Binding-site contacts:
Ligand atom C7 contacts residue ASP535 of chain 1.E at 3.6 Å.
Ligand atom OP1 contacts residue GLU14 of chain 1.E at 3.7 Å.
Ligand atom C5' contacts residue PRO129 of chain 1.E at 3.2 Å (hydrophobic).
Ligand atom OP2 contacts residue TYR148 of chain 1.E at 3.6 Å (h-bond).
Ligand atom C3' contacts residue PRO129 of chain 1.E at 3.8 Å (hydrophobic).
Ligand atom N3 contacts residue LEU567 of chain 1.E at 3.6 Å.
Ligand atom C2 contacts residue ASN62 of chain 1.E at 3.4 Å.
Ligand atom OP1 contacts residue ALA531 of chain 1.E at 3.3 Å.
Ligand atom OP1 contacts residue GLY532 of chain 1.E at 2.8 Å (h-bond).
Ligand atom C6 contacts residue TYR148 of chain 1.E at 3.4 Å (hydrophobic).
Ligand atom C5 contacts residue TYR148 of chain 1.E at 3.5 Å (hydrophobic).
Ligand atom O5' contacts residue PHE13 of chain 1.E at 3.6 Å.
Ligand atom O4 contacts residue LYS538 of chain 1.E at 3.8 Å.
Ligand atom O2 contacts residue ASN62 of chain 1.E at 2.6 Å (h-bond).
Ligand atom O4' contacts residue ASN62 of chain 1.E at 2.8 Å (h-bond).
Ligand atom O2 contacts residue CYS530 of chain 1.E at 3.2 Å (h-bond).
Ligand atom O4' contacts residue PHE65 of chain 1.E at 3.5 Å.
Ligand atom C2' contacts residue TYR148 of chain 1.E at 3.8 Å (hydrophobic).
Ligand atom OP2 contacts residue VAL130 of chain 1.E at 2.8 Å (h-bond).
Ligand atom C6 contacts residue MET533 of chain 1.E at 3.8 Å (hydrophobic).
Ligand atom C4' contacts residue PHE65 of chain 1.E at 3.5 Å (hydrophobic).
Ligand atom O5' contacts residue PRO129 of chain 1.E at 3.9 Å.
Ligand atom N1 contacts residue ASN62 of chain 1.E at 3.5 Å (h-bond).
Ligand atom O2 contacts residue LYS529 of chain 1.E at 3.5 Å.
Ligand atom O2 contacts residue PHE65 of chain 1.E at 3.1 Å.
Ligand atom OP1 contacts residue HIS61 of chain 1.E at 3.3 Å.
Ligand atom C5' contacts residue GLU14 of chain 1.E at 3.5 Å.
Ligand atom O4 contacts residue VAL528 of chain 1.E at 3.0 Å (h-bond).
Ligand atom N1 contacts residue TYR148 of chain 1.E at 3.7 Å.
Ligand atom O2 contacts residue LEU567 of chain 1.E at 3.4 Å.
Ligand atom C1' contacts residue ASN62 of chain 1.E at 3.3 Å.
Ligand atom O3' contacts residue THR15 of chain 1.E at 2.8 Å (h-bond).
Ligand atom C4 contacts residue VAL528 of chain 1.E at 3.4 Å (hydrophobic).
Ligand atom N1 contacts residue LEU567 of chain 1.E at 3.6 Å.
Ligand atom C3' contacts residue THR15 of chain 1.E at 3.4 Å.
Ligand atom C2' contacts residue MET533 of chain 1.E at 3.4 Å (hydrophobic).
Ligand atom C2 contacts residue LEU567 of chain 1.E at 3.3 Å (hydrophobic).
Ligand atom OP2 contacts residue PRO129 of chain 1.E at 3.1 Å.
Ligand atom O3' contacts residue PRO129 of chain 1.E at 3.6 Å.
Ligand atom N3 contacts residue VAL528 of chain 1.E at 2.9 Å (h-bond).

Sequence of chain 1.E:
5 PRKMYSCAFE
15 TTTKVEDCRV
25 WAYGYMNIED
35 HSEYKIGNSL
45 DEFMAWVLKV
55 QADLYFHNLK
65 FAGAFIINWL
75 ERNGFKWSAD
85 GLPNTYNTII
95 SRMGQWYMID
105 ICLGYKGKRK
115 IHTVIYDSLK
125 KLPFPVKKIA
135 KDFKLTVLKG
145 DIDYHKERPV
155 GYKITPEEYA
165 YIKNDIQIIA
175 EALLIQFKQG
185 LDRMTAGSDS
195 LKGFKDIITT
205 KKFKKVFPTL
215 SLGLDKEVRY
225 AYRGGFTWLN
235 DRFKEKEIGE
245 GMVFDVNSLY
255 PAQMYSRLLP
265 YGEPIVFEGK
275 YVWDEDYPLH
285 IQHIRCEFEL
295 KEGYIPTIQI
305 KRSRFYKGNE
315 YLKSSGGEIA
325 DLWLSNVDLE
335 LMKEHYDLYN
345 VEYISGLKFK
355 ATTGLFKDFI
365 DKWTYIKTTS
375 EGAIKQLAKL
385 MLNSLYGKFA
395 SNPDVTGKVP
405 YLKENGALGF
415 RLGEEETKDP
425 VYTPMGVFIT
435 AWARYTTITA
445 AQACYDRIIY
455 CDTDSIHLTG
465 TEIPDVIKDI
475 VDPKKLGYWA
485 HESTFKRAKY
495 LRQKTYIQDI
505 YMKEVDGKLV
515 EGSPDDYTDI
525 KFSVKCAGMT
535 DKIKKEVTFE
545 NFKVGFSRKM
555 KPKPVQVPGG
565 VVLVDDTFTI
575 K

A protein and the small-molecule ligand that binds it are described below.
Small molecule (SMILES): Cc1cn([C@H]2C[C@H](O[P](=O)(O)OC[C@H]3O[C@@H](n4cc(C)c(=O)[nH]c4=O)C[C@@H]3O[P](=O)(O)OC[C@H]3O[C@@H](n4cc(C)c(=O)[nH]c4=O)C[C@@H]3O[P](=O)(O)OC[C@H]3O[C@@H](n4cc(C)c(=O)[nH]c4=O)C[C@@H]3O[P](=O)(O)OC[C@H]3O[C@@H](n4cc(C)c(=O)[nH]c4=O)C[C@@H]3O)[C@@H](CO)O2)c(=O)[nH]c1=O